Binding-site contacts:
Ligand atom O7 contacts residue ASN203 of chain 2.D at 3.8 Å.
Ligand atom C8 contacts residue GLN201 of chain 2.D at 4.5 Å.
Ligand atom O5 contacts residue THR205 of chain 2.D at 2.8 Å (h-bond).
Ligand atom C5 contacts residue ASN203 of chain 2.D at 3.5 Å.
Ligand atom C8 contacts residue ILE168 of chain 2.D at 3.7 Å (hydrophobic).
Ligand atom C1 contacts residue ASN203 of chain 2.D at 1.9 Å.
Ligand atom O7 contacts residue LYS241 of chain 2.D at 3.2 Å (salt-bridge).
Ligand atom C7 contacts residue LYS241 of chain 2.D at 4.4 Å.
Ligand atom N2 contacts residue ILE168 of chain 2.D at 4.1 Å.
Ligand atom O6 contacts residue GLU206 of chain 2.D at 3.1 Å (salt-bridge).
Ligand atom C2 contacts residue ASN203 of chain 2.D at 2.8 Å.
Ligand atom C7 contacts residue ILE168 of chain 2.D at 4.1 Å (hydrophobic).
Ligand atom O6 contacts residue THR205 of chain 2.D at 4.2 Å.
Ligand atom C1 contacts residue THR205 of chain 2.D at 3.4 Å.
Ligand atom C1 contacts residue ILE168 of chain 2.D at 4.3 Å (hydrophobic).
Ligand atom C5 contacts residue THR205 of chain 2.D at 4.0 Å.
Ligand atom O7 contacts residue GLN201 of chain 2.D at 3.8 Å.
Ligand atom C7 contacts residue ASN203 of chain 2.D at 3.9 Å.
Ligand atom C4 contacts residue ASN203 of chain 2.D at 4.2 Å.
Ligand atom N2 contacts residue ASN203 of chain 2.D at 3.4 Å (h-bond).
Ligand atom C6 contacts residue GLU206 of chain 2.D at 4.4 Å.
Ligand atom O6 contacts residue ASN203 of chain 2.D at 4.5 Å.
Ligand atom C6 contacts residue ASN203 of chain 2.D at 3.6 Å.
Ligand atom C3 contacts residue ASN203 of chain 2.D at 4.0 Å.
Ligand atom O5 contacts residue ASN203 of chain 2.D at 2.6 Å (h-bond).

A protein and the small-molecule ligand that binds it are described below.
Small molecule (SMILES): CC(=O)N[C@@H]1[C@@H](O)[C@H](O)[C@@H](CO)O[C@H]1O

Sequence of chain 2.D:
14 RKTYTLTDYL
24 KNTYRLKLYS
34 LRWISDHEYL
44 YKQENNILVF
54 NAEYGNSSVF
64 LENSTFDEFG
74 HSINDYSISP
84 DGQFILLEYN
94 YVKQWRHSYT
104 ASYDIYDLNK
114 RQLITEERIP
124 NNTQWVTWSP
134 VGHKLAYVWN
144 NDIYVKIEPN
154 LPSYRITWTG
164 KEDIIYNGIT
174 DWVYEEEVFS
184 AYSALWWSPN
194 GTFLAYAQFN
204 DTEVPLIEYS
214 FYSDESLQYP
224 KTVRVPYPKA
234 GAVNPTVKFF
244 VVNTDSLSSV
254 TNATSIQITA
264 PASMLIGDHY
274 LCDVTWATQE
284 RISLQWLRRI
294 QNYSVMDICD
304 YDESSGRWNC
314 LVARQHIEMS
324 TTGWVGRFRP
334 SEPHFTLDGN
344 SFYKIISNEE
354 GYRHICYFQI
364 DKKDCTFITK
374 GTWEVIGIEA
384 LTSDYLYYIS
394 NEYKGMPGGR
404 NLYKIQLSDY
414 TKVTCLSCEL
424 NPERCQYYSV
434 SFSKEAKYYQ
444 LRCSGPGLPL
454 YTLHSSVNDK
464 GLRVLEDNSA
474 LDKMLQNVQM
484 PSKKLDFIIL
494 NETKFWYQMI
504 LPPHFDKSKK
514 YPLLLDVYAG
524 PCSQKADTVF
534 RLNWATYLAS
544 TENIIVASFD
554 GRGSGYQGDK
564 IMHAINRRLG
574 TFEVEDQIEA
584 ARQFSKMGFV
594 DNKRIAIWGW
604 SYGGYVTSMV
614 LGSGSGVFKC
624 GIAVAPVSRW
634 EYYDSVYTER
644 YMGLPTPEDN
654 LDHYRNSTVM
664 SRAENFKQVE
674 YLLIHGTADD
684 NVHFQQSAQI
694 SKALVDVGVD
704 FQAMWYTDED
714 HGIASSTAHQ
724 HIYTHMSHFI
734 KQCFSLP